Sequence of chain 1.B:
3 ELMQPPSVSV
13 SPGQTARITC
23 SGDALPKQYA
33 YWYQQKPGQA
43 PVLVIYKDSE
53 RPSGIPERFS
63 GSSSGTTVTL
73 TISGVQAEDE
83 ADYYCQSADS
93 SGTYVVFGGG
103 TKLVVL

Binding-site contacts:
Ligand atom C6 contacts residue GLN37 of chain 1.A at 2.9 Å.
Ligand atom C5 contacts residue GLN37 of chain 1.B at 3.1 Å.
Ligand atom C10 contacts residue GLN37 of chain 1.D at 3.6 Å.
Ligand atom O2 contacts residue GLN41 of chain 1.B at 2.8 Å (h-bond).
Ligand atom O4 contacts residue LYS38 of chain 1.D at 3.0 Å (salt-bridge).
Ligand atom O1 contacts residue PRO43 of chain 1.A at 3.6 Å.
Ligand atom O5 contacts residue GLN37 of chain 1.D at 3.7 Å.
Ligand atom O5 contacts residue PRO43 of chain 1.D at 3.3 Å.
Ligand atom O5 contacts residue GLN37 of chain 1.C at 2.6 Å (h-bond).
Ligand atom O5 contacts residue PRO43 of chain 1.C at 3.6 Å.
Ligand atom O3 contacts residue GLY40 of chain 1.D at 3.6 Å (h-bond).
Ligand atom C7 contacts residue PRO39 of chain 1.D at 3.6 Å (hydrophobic).
Ligand atom C1 contacts residue TYR86 of chain 1.A at 3.4 Å (hydrophobic).
Ligand atom C6 contacts residue GLY40 of chain 1.D at 3.6 Å.
Ligand atom O2 contacts residue GLN37 of chain 1.B at 2.8 Å (h-bond).
Ligand atom C6 contacts residue GLN37 of chain 1.B at 3.6 Å.
Ligand atom O4 contacts residue GLN41 of chain 1.D at 2.8 Å (h-bond).
Ligand atom O1 contacts residue PRO43 of chain 1.B at 3.3 Å.
Ligand atom C12 contacts residue GLN37 of chain 1.D at 3.5 Å.
Ligand atom C4 contacts residue GLY40 of chain 1.B at 2.9 Å.
Ligand atom C9 contacts residue TYR86 of chain 1.C at 3.7 Å (hydrophobic).
Ligand atom C7 contacts residue GLN37 of chain 1.D at 3.1 Å.
Ligand atom C8 contacts residue GLY40 of chain 1.D at 3.0 Å.
Ligand atom C10 contacts residue GLN41 of chain 1.D at 3.5 Å.
Ligand atom O1 contacts residue GLN37 of chain 1.A at 2.7 Å (h-bond).
Ligand atom O3 contacts residue GLN37 of chain 1.B at 2.9 Å (h-bond).
Ligand atom C1 contacts residue GLN37 of chain 1.A at 3.4 Å.
Ligand atom C2 contacts residue GLN41 of chain 1.B at 3.5 Å.
Ligand atom O2 contacts residue LYS38 of chain 1.B at 3.0 Å (salt-bridge).
Ligand atom O3 contacts residue PRO39 of chain 1.D at 3.1 Å.
Ligand atom C11 contacts residue GLN37 of chain 1.C at 3.4 Å.
Ligand atom O6 contacts residue PRO39 of chain 1.B at 3.1 Å.
Ligand atom O6 contacts residue GLY40 of chain 1.B at 3.6 Å (h-bond).
Ligand atom C12 contacts residue GLN37 of chain 1.C at 3.0 Å.
Ligand atom C1 contacts residue GLN41 of chain 1.B at 3.5 Å.
Ligand atom O4 contacts residue GLN37 of chain 1.D at 2.7 Å (h-bond).
Ligand atom C11 contacts residue TYR86 of chain 1.C at 3.4 Å (hydrophobic).
Ligand atom C5 contacts residue PRO39 of chain 1.B at 3.6 Å (hydrophobic).
Ligand atom O6 contacts residue GLN37 of chain 1.D at 2.8 Å (h-bond).
Ligand atom C11 contacts residue GLN41 of chain 1.D at 3.5 Å.

Sequence of chain 1.A:
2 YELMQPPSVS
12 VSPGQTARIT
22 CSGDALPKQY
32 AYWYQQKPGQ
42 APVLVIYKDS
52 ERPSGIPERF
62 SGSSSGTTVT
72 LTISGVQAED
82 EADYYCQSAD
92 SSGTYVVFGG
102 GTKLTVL

Sequence of chain 1.C:
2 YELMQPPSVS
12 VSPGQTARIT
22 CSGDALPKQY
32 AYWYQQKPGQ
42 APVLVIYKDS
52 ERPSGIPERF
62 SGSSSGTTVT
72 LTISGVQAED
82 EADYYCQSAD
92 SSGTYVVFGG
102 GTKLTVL

Sequence of chain 1.D:
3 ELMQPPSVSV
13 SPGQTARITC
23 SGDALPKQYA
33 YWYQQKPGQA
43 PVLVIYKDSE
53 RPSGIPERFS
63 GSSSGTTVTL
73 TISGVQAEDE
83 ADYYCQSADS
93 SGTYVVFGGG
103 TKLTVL

This small molecule binds to this protein.
Small molecule (SMILES): OC[C@@]1(O)CC[C@@H]([C@@H]2CC[C@](O)(CO)CO2)OC1